The small molecule below binds the protein below.
Small molecule (SMILES): O=c1ccn([C@@H]2O[C@H](CO[P](=O)(O)O[C@H]3[C@@H](O)[C@H](n4ccc(=O)[nH]c4=O)O[C@@H]3CO[P](=O)(O)O[C@H]3[C@@H](O)[C@H](n4ccc(=O)[nH]c4=O)O[C@@H]3CO[P](=O)(O)O[C@H]3[C@@H](O)[C@H](n4ccc(=O)[nH]c4=O)O[C@@H]3COP(=O)=O)[C@@H](O)[C@H]2O)c(=O)[nH]1

Sequence of chain 44.A:
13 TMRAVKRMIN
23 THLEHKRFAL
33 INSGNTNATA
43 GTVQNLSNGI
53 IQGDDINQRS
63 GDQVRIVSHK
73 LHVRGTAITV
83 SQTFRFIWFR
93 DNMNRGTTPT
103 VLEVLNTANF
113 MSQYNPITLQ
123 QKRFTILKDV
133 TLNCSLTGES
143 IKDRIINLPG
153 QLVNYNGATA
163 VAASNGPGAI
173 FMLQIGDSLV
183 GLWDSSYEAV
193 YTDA

Binding-site contacts:
Ligand atom O2 contacts residue A3 of chain 44.B at 3.2 Å.
Ligand atom N3 contacts residue A3 of chain 44.B at 2.8 Å (h-bond).
Ligand atom C6 contacts residue ARG19 of chain 44.A at 2.7 Å.
Ligand atom O3' contacts residue ARG19 of chain 44.A at 3.6 Å (salt-bridge).
Ligand atom C5' contacts residue ARG15 of chain 44.A at 2.5 Å.
Ligand atom N1 contacts residue A3 of chain 44.B at 4.3 Å.
Ligand atom OP2 contacts residue ARG19 of chain 44.A at 2.1 Å (salt-bridge).
Ligand atom O3' contacts residue ARG15 of chain 44.A at 3.1 Å (salt-bridge).
Ligand atom OP1 contacts residue MET14 of chain 44.A at 3.8 Å.
Ligand atom O5' contacts residue ARG19 of chain 44.A at 2.1 Å (salt-bridge).
Ligand atom N3 contacts residue A1 of chain 44.B at 2.7 Å (h-bond).
Ligand atom C4 contacts residue A1 of chain 44.B at 3.4 Å.
Ligand atom O4' contacts residue ARG19 of chain 44.A at 3.9 Å.
Ligand atom C2' contacts residue ARG19 of chain 44.A at 3.6 Å.
Ligand atom P contacts residue ARG15 of chain 44.A at 3.1 Å.
Ligand atom C2 contacts residue A2 of chain 44.B at 3.9 Å.
Ligand atom C4 contacts residue A3 of chain 44.B at 3.6 Å.
Ligand atom O4 contacts residue A3 of chain 44.B at 2.8 Å (h-bond).
Ligand atom C4' contacts residue ARG15 of chain 44.A at 3.3 Å.
Ligand atom C3' contacts residue ARG15 of chain 44.A at 3.8 Å.
Ligand atom O4 contacts residue A1 of chain 44.B at 3.0 Å (h-bond).
Ligand atom O2 contacts residue A2 of chain 44.B at 3.7 Å.
Ligand atom C5 contacts residue ARG19 of chain 44.A at 2.9 Å.
Ligand atom O2 contacts residue A1 of chain 44.B at 2.7 Å (h-bond).
Ligand atom C2 contacts residue A1 of chain 44.B at 3.1 Å.
Ligand atom C3' contacts residue ARG19 of chain 44.A at 3.4 Å.
Ligand atom OP1 contacts residue ARG19 of chain 44.A at 4.1 Å.
Ligand atom P contacts residue ARG19 of chain 44.A at 2.8 Å.
Ligand atom C5' contacts residue ARG19 of chain 44.A at 3.2 Å.
Ligand atom O5' contacts residue ARG15 of chain 44.A at 3.6 Å.
Ligand atom OP1 contacts residue LYS18 of chain 44.A at 3.7 Å.
Ligand atom OP1 contacts residue ARG15 of chain 44.A at 2.5 Å.
Ligand atom OP2 contacts residue ARG15 of chain 44.A at 2.5 Å.
Ligand atom C4 contacts residue ARG19 of chain 44.A at 3.9 Å.
Ligand atom C1' contacts residue ARG19 of chain 44.A at 4.3 Å.
Ligand atom C4' contacts residue ARG19 of chain 44.A at 3.7 Å.
Ligand atom C2 contacts residue A3 of chain 44.B at 3.5 Å.
Ligand atom N1 contacts residue ARG19 of chain 44.A at 3.9 Å.
Ligand atom N3 contacts residue A2 of chain 44.B at 3.7 Å.
Ligand atom OP2 contacts residue ALA16 of chain 44.A at 4.1 Å.